Sequence of chain 1.A:
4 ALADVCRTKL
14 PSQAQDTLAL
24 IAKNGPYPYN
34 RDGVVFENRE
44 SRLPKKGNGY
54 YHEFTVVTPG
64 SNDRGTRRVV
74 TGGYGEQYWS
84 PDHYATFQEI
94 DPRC

A small-molecule ligand and the protein it binds are described below.
Small molecule (SMILES): Nc1nc2c(ncn2[C@@H]2O[C@H](CO)[C@@H](OP(=O)(O)O)[C@H]2O)c(=O)[nH]1

Binding-site contacts:
Ligand atom O6 contacts residue ASN41 of chain 1.A at 2.9 Å (h-bond).
Ligand atom O2P contacts residue TYR87 of chain 1.A at 2.9 Å (h-bond).
Ligand atom O6 contacts residue ARG42 of chain 1.A at 2.7 Å (salt-bridge).
Ligand atom C2 contacts residue PHE39 of chain 1.A at 3.8 Å (hydrophobic).
Ligand atom P contacts residue ARG67 of chain 1.A at 3.5 Å.
Ligand atom O1P contacts residue ARG67 of chain 1.A at 2.8 Å (salt-bridge).
Ligand atom N2 contacts residue TYR87 of chain 1.A at 3.8 Å.
Ligand atom P contacts residue HIS86 of chain 1.A at 3.7 Å.
Ligand atom C5' contacts residue GLU56 of chain 1.A at 3.8 Å.
Ligand atom O2P contacts residue ARG71 of chain 1.A at 2.9 Å (salt-bridge).
Ligand atom O4' contacts residue TYR87 of chain 1.A at 3.5 Å (h-bond).
Ligand atom C5 contacts residue PHE39 of chain 1.A at 3.6 Å (hydrophobic).
Ligand atom C6 contacts residue PHE39 of chain 1.A at 3.7 Å (hydrophobic).
Ligand atom C6 contacts residue ASN41 of chain 1.A at 3.8 Å.
Ligand atom O1P contacts residue ARG34 of chain 1.A at 3.6 Å.
Ligand atom N7 contacts residue PHE39 of chain 1.A at 3.8 Å.
Ligand atom C5 contacts residue GLU40 of chain 1.A at 3.8 Å.
Ligand atom N1 contacts residue PHE39 of chain 1.A at 3.8 Å.
Ligand atom C4' contacts residue GLU56 of chain 1.A at 3.3 Å.
Ligand atom O6 contacts residue GLU40 of chain 1.A at 3.4 Å.
Ligand atom O5' contacts residue VAL37 of chain 1.A at 3.8 Å.
Ligand atom O3P contacts residue HIS86 of chain 1.A at 3.1 Å.
Ligand atom O3' contacts residue TYR87 of chain 1.A at 3.8 Å.
Ligand atom O2P contacts residue ARG67 of chain 1.A at 3.2 Å (salt-bridge).
Ligand atom N2 contacts residue GLU43 of chain 1.A at 2.9 Å (salt-bridge).
Ligand atom C5' contacts residue VAL37 of chain 1.A at 3.4 Å (hydrophobic).
Ligand atom N3 contacts residue TYR87 of chain 1.A at 3.7 Å.
Ligand atom C4 contacts residue PHE39 of chain 1.A at 3.6 Å (hydrophobic).
Ligand atom C6 contacts residue ARG42 of chain 1.A at 3.8 Å.
Ligand atom C2 contacts residue GLU43 of chain 1.A at 3.4 Å.
Ligand atom N7 contacts residue GLU40 of chain 1.A at 3.0 Å (salt-bridge).
Ligand atom O4' contacts residue GLU56 of chain 1.A at 3.4 Å (salt-bridge).
Ligand atom C1' contacts residue TYR87 of chain 1.A at 3.7 Å (hydrophobic).
Ligand atom C4' contacts residue TYR87 of chain 1.A at 3.8 Å (hydrophobic).
Ligand atom O2P contacts residue HIS86 of chain 1.A at 3.6 Å.
Ligand atom N1 contacts residue GLU43 of chain 1.A at 3.0 Å (salt-bridge).
Ligand atom O2P contacts residue GLU56 of chain 1.A at 3.6 Å (salt-bridge).
Ligand atom C8 contacts residue GLU40 of chain 1.A at 3.9 Å.
Ligand atom N3 contacts residue PHE39 of chain 1.A at 3.7 Å.
Ligand atom P contacts residue ARG71 of chain 1.A at 3.9 Å.